Binding-site contacts:
Ligand atom O20 contacts residue GLN89 of chain 1.E at 2.8 Å (h-bond).
Ligand atom N11 contacts residue THR187 of chain 1.E at 3.7 Å.
Ligand atom O23 contacts residue THR388 of chain 1.E at 3.7 Å.
Ligand atom C02 contacts residue LYS211 of chain 1.E at 3.1 Å.
Ligand atom C21 contacts residue ARG408 of chain 1.E at 3.5 Å.
Ligand atom O19 contacts residue TYR58 of chain 2.O at 2.5 Å (h-bond).
Ligand atom O20 contacts residue GLY88 of chain 1.E at 3.1 Å (h-bond).
Ligand atom O16 contacts residue GLN89 of chain 1.E at 3.7 Å.
Ligand atom C03 contacts residue LYS211 of chain 1.E at 3.2 Å.
Ligand atom O20 contacts residue SER87 of chain 1.E at 3.4 Å.
Ligand atom O18 contacts residue GLY88 of chain 1.E at 2.9 Å (h-bond).
Ligand atom C09 contacts residue ASP185 of chain 1.E at 3.5 Å.
Ligand atom C03 contacts residue TYR113 of chain 1.E at 3.6 Å (hydrophobic).
Ligand atom O22 contacts residue ASN373 of chain 1.E at 3.4 Å (h-bond).
Ligand atom C05 contacts residue LYS211 of chain 1.E at 3.4 Å.
Ligand atom N04 contacts residue TYR113 of chain 1.E at 3.5 Å.
Ligand atom O23 contacts residue ARG408 of chain 1.E at 2.6 Å (salt-bridge).
Ligand atom C05 contacts residue TYR113 of chain 1.E at 3.6 Å (hydrophobic).
Ligand atom O16 contacts residue SER208 of chain 1.E at 3.0 Å (h-bond).
Ligand atom C15 contacts residue GLN89 of chain 1.E at 3.6 Å.
Ligand atom O16 contacts residue GLY88 of chain 1.E at 3.5 Å.
Ligand atom O18 contacts residue SER208 of chain 1.E at 2.6 Å (h-bond).
Ligand atom N11 contacts residue ASP185 of chain 1.E at 2.7 Å (salt-bridge).
Ligand atom O22 contacts residue ARG408 of chain 1.E at 2.9 Å (salt-bridge).
Ligand atom P17 contacts residue ARG60 of chain 2.O at 3.6 Å.
Ligand atom C12 contacts residue ASP185 of chain 1.E at 3.6 Å.
Ligand atom O20 contacts residue ARG60 of chain 2.O at 3.0 Å (salt-bridge).
Ligand atom N04 contacts residue LYS211 of chain 1.E at 3.5 Å.
Ligand atom C10 contacts residue ASP185 of chain 1.E at 3.3 Å.
Ligand atom N11 contacts residue GLN92 of chain 1.E at 3.4 Å (h-bond).
Ligand atom O19 contacts residue ARG60 of chain 2.O at 2.7 Å (salt-bridge).
Ligand atom O18 contacts residue THR210 of chain 1.E at 2.8 Å (h-bond).
Ligand atom C12 contacts residue GLN92 of chain 1.E at 3.0 Å.
Ligand atom O23 contacts residue ASN160 of chain 1.E at 3.0 Å (h-bond).
Ligand atom P17 contacts residue TYR58 of chain 2.O at 3.6 Å.
Ligand atom C14 contacts residue TYR113 of chain 1.E at 3.6 Å (hydrophobic).
Ligand atom C06 contacts residue TYR113 of chain 1.E at 3.6 Å (hydrophobic).
Ligand atom P17 contacts residue SER208 of chain 1.E at 3.5 Å.
Ligand atom O08 contacts residue ASN160 of chain 1.E at 2.9 Å (h-bond).
Ligand atom P17 contacts residue GLY88 of chain 1.E at 3.5 Å.

Sequence of chain 1.E:
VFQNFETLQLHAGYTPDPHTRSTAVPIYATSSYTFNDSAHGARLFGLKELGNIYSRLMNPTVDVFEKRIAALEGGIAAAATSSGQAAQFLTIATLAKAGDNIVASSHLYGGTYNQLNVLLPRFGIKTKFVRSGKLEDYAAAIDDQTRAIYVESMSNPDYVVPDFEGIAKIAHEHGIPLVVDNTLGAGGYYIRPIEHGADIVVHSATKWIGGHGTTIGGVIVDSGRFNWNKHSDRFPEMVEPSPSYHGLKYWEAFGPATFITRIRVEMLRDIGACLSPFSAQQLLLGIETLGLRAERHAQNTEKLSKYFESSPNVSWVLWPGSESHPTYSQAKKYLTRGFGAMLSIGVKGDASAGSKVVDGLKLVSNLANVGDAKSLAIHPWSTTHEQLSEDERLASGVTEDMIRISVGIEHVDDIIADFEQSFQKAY

This small molecule binds to this protein.
Small molecule (SMILES): C=C/C(=N\Cc1c(COP(=O)(O)O)cnc(C)c1O)C(=O)O

Sequence of chain 2.O:
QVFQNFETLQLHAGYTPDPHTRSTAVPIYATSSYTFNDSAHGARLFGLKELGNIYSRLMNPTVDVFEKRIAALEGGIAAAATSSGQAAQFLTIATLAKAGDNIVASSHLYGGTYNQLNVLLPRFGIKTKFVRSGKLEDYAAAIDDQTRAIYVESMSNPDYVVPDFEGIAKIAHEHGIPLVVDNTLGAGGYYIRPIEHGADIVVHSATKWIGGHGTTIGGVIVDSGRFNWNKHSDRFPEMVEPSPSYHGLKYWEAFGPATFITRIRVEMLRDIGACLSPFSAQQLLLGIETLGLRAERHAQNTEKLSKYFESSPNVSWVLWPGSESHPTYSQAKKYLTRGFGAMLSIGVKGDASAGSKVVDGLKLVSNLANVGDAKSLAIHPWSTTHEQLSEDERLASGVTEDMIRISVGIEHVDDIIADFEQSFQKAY